The protein below binds the small molecule below.
Small molecule (SMILES): CC(C)CCC[C@@H](C)[C@H]1CC[C@H]2[C@@H]3CC=C4C[C@@H](OC(=O)CCC(=O)O)CC[C@]4(C)[C@H]3CC[C@]12C

Binding-site contacts:
Ligand atom CAX contacts residue ARG127 of chain 1.B at 4.1 Å.
Ligand atom OAH contacts residue ARG127 of chain 1.B at 3.2 Å (salt-bridge).
Ligand atom CAB contacts residue ILE138 of chain 1.B at 3.9 Å (hydrophobic).
Ligand atom CAE contacts residue ILE138 of chain 1.B at 4.4 Å (hydrophobic).
Ligand atom CBA contacts residue ILE184 of chain 1.B at 3.9 Å (hydrophobic).
Ligand atom CAT contacts residue THR134 of chain 1.B at 3.8 Å.
Ligand atom CAA contacts residue ILE184 of chain 1.B at 4.1 Å (hydrophobic).
Ligand atom OAG contacts residue VAL130 of chain 1.B at 3.4 Å.
Ligand atom CBC contacts residue ILE131 of chain 1.B at 3.8 Å (hydrophobic).
Ligand atom OAF contacts residue VAL130 of chain 1.B at 4.4 Å.
Ligand atom CAJ contacts residue PRO189 of chain 1.B at 3.9 Å (hydrophobic).
Ligand atom CAM contacts residue VAL130 of chain 1.B at 3.8 Å (hydrophobic).
Ligand atom CAP contacts residue ILE107 of chain 1.B at 4.4 Å (hydrophobic).
Ligand atom CAO contacts residue ILE192 of chain 1.B at 4.1 Å (hydrophobic).
Ligand atom OAW contacts residue ILE131 of chain 1.B at 4.1 Å.
Ligand atom CAT contacts residue ILE131 of chain 1.B at 4.2 Å (hydrophobic).
Ligand atom CAS contacts residue ILE138 of chain 1.B at 4.2 Å (hydrophobic).
Ligand atom CAS contacts residue THR134 of chain 1.B at 4.3 Å.
Ligand atom CAN contacts residue GLU100 of chain 1.B at 4.0 Å.
Ligand atom CAC contacts residue GLU100 of chain 1.B at 3.5 Å.
Ligand atom CAD contacts residue THR134 of chain 1.B at 4.2 Å.
Ligand atom CAC contacts residue CYS103 of chain 1.B at 3.7 Å (hydrophobic).
Ligand atom CAJ contacts residue GLU100 of chain 1.B at 4.3 Å.
Ligand atom CAQ contacts residue ILE107 of chain 1.B at 4.2 Å (hydrophobic).
Ligand atom CAU contacts residue VAL135 of chain 1.B at 4.3 Å (hydrophobic).
Ligand atom CAB contacts residue VAL142 of chain 1.B at 4.4 Å (hydrophobic).
Ligand atom CAJ contacts residue ILE192 of chain 1.B at 4.5 Å (hydrophobic).
Ligand atom CAM contacts residue ARG127 of chain 1.B at 4.0 Å.
Ligand atom CBA contacts residue GLU100 of chain 1.B at 3.8 Å.
Ligand atom CAB contacts residue GLU100 of chain 1.B at 3.7 Å.
Ligand atom CAU contacts residue VAL104 of chain 1.B at 4.3 Å (hydrophobic).
Ligand atom CAL contacts residue ARG127 of chain 1.B at 4.2 Å.
Ligand atom CAU contacts residue ILE138 of chain 1.B at 4.3 Å (hydrophobic).
Ligand atom CBB contacts residue GLU100 of chain 1.B at 4.4 Å.
Ligand atom CAA contacts residue ILE188 of chain 1.B at 3.8 Å (hydrophobic).
Ligand atom CAB contacts residue ILE184 of chain 1.B at 4.0 Å (hydrophobic).
Ligand atom CAR contacts residue ILE131 of chain 1.B at 4.2 Å (hydrophobic).
Ligand atom CBA contacts residue PRO189 of chain 1.B at 4.3 Å (hydrophobic).
Ligand atom CAR contacts residue THR134 of chain 1.B at 4.0 Å.
Ligand atom CAY contacts residue VAL130 of chain 1.B at 3.8 Å (hydrophobic).

Sequence of chain 1.B:
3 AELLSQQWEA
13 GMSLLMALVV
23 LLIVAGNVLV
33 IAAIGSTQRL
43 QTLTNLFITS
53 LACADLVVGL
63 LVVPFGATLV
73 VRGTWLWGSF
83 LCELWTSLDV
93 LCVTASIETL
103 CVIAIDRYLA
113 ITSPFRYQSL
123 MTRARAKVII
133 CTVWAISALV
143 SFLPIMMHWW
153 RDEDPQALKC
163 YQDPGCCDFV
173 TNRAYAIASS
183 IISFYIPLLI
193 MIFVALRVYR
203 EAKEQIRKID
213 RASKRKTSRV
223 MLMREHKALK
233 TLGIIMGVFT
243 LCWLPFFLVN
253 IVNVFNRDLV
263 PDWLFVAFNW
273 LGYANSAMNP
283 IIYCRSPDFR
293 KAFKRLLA